Binding-site contacts:
Ligand atom C29 contacts residue MET267 of chain 1.B at 3.6 Å (hydrophobic).
Ligand atom C25 contacts residue ALA243 of chain 1.B at 3.5 Å (hydrophobic).
Ligand atom C4 contacts residue TYR247 of chain 1.B at 3.4 Å (hydrophobic).
Ligand atom C30 contacts residue MET267 of chain 1.B at 3.7 Å (hydrophobic).
Ligand atom N6 contacts residue MET267 of chain 1.B at 3.4 Å (h-bond).
Ligand atom O17 contacts residue GLN280 of chain 1.B at 2.7 Å (h-bond).
Ligand atom N18 contacts residue GLY279 of chain 1.B at 3.6 Å.
Ligand atom N20 contacts residue ALA243 of chain 1.B at 3.7 Å.
Ligand atom C4 contacts residue MET267 of chain 1.B at 3.1 Å (hydrophobic).
Ligand atom C32 contacts residue GLU275 of chain 1.B at 3.7 Å.
Ligand atom C32 contacts residue MET267 of chain 1.B at 3.7 Å (hydrophobic).
Ligand atom C16 contacts residue GLY279 of chain 1.B at 3.6 Å.
Ligand atom C1 contacts residue MET267 of chain 1.B at 3.3 Å (hydrophobic).
Ligand atom C29 contacts residue GLY279 of chain 1.B at 3.5 Å.
Ligand atom C23 contacts residue LEU229 of chain 1.B at 3.7 Å (hydrophobic).
Ligand atom N19 contacts residue SER231 of chain 1.B at 3.4 Å.
Ligand atom C33 contacts residue GLY279 of chain 1.B at 3.6 Å.
Ligand atom N18 contacts residue TYR247 of chain 1.B at 2.7 Å (h-bond).
Ligand atom C16 contacts residue TYR247 of chain 1.B at 3.7 Å (hydrophobic).
Ligand atom N20 contacts residue THR239 of chain 1.B at 3.5 Å (h-bond).
Ligand atom C25 contacts residue THR242 of chain 1.B at 3.6 Å.
Ligand atom N6 contacts residue PHE283 of chain 1.B at 3.5 Å.
Ligand atom C24 contacts residue PHE283 of chain 1.B at 2.9 Å (hydrophobic).
Ligand atom N18 contacts residue MET267 of chain 1.B at 3.7 Å.
Ligand atom O28 contacts residue MET267 of chain 1.B at 3.6 Å.
Ligand atom C29 contacts residue TYR247 of chain 1.B at 3.4 Å (hydrophobic).
Ligand atom C25 contacts residue THR239 of chain 1.B at 3.5 Å.
Ligand atom C31 contacts residue GLY279 of chain 1.B at 3.6 Å.
Ligand atom N3 contacts residue MET267 of chain 1.B at 3.4 Å (h-bond).
Ligand atom C5 contacts residue MET267 of chain 1.B at 3.2 Å (hydrophobic).
Ligand atom N19 contacts residue THR242 of chain 1.B at 3.4 Å.
Ligand atom C31 contacts residue MET267 of chain 1.B at 3.6 Å (hydrophobic).
Ligand atom C32 contacts residue GLY279 of chain 1.B at 3.6 Å.
Ligand atom C1 contacts residue PHE283 of chain 1.B at 3.7 Å (hydrophobic).
Ligand atom C16 contacts residue MET267 of chain 1.B at 3.5 Å (hydrophobic).
Ligand atom N7 contacts residue PHE283 of chain 1.B at 3.7 Å.
Ligand atom C2 contacts residue PHE283 of chain 1.B at 3.6 Å (hydrophobic).
Ligand atom N9 contacts residue PHE283 of chain 1.B at 3.4 Å.
Ligand atom C27 contacts residue GLN280 of chain 1.B at 3.3 Å.
Ligand atom C10 contacts residue PHE283 of chain 1.B at 3.8 Å (hydrophobic).

The small molecule below binds the protein below.
Small molecule (SMILES): O=C(Nc1cc(-c2ccccn2)nn1CCO)c1nc(C2CC2)ccc1Nc1cncnc1

Sequence of chain 1.B:
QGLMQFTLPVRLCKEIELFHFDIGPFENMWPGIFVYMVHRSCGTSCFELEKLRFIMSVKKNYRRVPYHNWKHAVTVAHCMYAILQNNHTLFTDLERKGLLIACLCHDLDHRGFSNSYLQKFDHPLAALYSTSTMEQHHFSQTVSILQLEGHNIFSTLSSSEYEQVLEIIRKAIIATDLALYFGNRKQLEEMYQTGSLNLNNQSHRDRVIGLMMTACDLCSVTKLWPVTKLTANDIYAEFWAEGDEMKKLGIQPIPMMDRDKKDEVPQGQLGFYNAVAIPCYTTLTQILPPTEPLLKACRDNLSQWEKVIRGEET